Sequence of chain 1.A:
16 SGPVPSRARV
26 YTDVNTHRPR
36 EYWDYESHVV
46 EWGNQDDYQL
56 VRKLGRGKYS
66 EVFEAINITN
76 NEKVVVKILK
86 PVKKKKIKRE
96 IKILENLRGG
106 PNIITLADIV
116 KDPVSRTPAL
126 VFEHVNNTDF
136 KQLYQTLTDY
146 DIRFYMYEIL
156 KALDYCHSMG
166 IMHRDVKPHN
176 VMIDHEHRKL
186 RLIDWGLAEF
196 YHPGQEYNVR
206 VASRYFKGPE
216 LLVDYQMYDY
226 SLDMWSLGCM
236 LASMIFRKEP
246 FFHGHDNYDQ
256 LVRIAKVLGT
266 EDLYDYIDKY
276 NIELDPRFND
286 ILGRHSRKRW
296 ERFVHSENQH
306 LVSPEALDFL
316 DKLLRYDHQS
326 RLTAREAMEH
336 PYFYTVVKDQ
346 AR

Binding-site contacts:
Ligand atom C06 contacts residue MET239 of chain 1.A at 3.7 Å (hydrophobic).
Ligand atom N11 contacts residue PRO173 of chain 1.A at 3.1 Å (h-bond).
Ligand atom BR2 contacts residue VAL130 of chain 1.A at 3.1 Å.
Ligand atom O13 contacts residue PHE135 of chain 1.A at 3.6 Å.
Ligand atom CL1 contacts residue ILE147 of chain 1.A at 3.5 Å.
Ligand atom C16 contacts residue PHE135 of chain 1.A at 3.7 Å (hydrophobic).
Ligand atom C03 contacts residue ILE154 of chain 1.A at 3.5 Å (hydrophobic).
Ligand atom O17 contacts residue ASN132 of chain 1.A at 3.7 Å.
Ligand atom C15 contacts residue PHE135 of chain 1.A at 3.5 Å (hydrophobic).
Ligand atom BR3 contacts residue GLU128 of chain 1.A at 3.4 Å.
Ligand atom CL2 contacts residue LEU142 of chain 1.A at 3.7 Å.
Ligand atom C12 contacts residue PRO173 of chain 1.A at 3.3 Å (hydrophobic).
Ligand atom C16 contacts residue MET177 of chain 1.A at 3.5 Å (hydrophobic).
Ligand atom C12 contacts residue PHE135 of chain 1.A at 3.6 Å (hydrophobic).
Ligand atom C06 contacts residue TYR139 of chain 1.A at 3.7 Å (hydrophobic).
Ligand atom C20 contacts residue MET177 of chain 1.A at 3.7 Å (hydrophobic).
Ligand atom O17 contacts residue PHE135 of chain 1.A at 3.2 Å.
Ligand atom C14 contacts residue PRO173 of chain 1.A at 3.4 Å (hydrophobic).
Ligand atom CL1 contacts residue TYR150 of chain 1.A at 3.5 Å.
Ligand atom N11 contacts residue VAL176 of chain 1.A at 2.8 Å (h-bond).
Ligand atom C20 contacts residue HIS174 of chain 1.A at 3.6 Å.
Ligand atom C19 contacts residue HIS174 of chain 1.A at 3.4 Å.
Ligand atom C12 contacts residue TYR139 of chain 1.A at 3.6 Å (hydrophobic).
Ligand atom C28 contacts residue MET177 of chain 1.A at 3.6 Å (hydrophobic).
Ligand atom C10 contacts residue PHE135 of chain 1.A at 3.6 Å (hydrophobic).
Ligand atom C05 contacts residue MET239 of chain 1.A at 3.7 Å (hydrophobic).
Ligand atom C06 contacts residue ILE178 of chain 1.A at 3.7 Å (hydrophobic).
Ligand atom C09 contacts residue TYR139 of chain 1.A at 3.3 Å (hydrophobic).
Ligand atom C15 contacts residue PRO173 of chain 1.A at 3.5 Å (hydrophobic).
Ligand atom N18 contacts residue MET177 of chain 1.A at 3.3 Å.
Ligand atom C15 contacts residue VAL176 of chain 1.A at 3.5 Å (hydrophobic).
Ligand atom CL1 contacts residue MET151 of chain 1.A at 3.5 Å.
Ligand atom C15 contacts residue MET177 of chain 1.A at 3.7 Å (hydrophobic).
Ligand atom C09 contacts residue PRO173 of chain 1.A at 3.6 Å (hydrophobic).
Ligand atom C10 contacts residue VAL176 of chain 1.A at 3.3 Å (hydrophobic).
Ligand atom C30 contacts residue MET177 of chain 1.A at 3.5 Å (hydrophobic).
Ligand atom C04 contacts residue MET235 of chain 1.A at 3.7 Å (hydrophobic).
Ligand atom N11 contacts residue PHE135 of chain 1.A at 3.3 Å.
Ligand atom N18 contacts residue HIS174 of chain 1.A at 2.8 Å (h-bond).
Ligand atom O13 contacts residue TYR139 of chain 1.A at 2.5 Å (h-bond).

The protein below binds the small molecule below.
Small molecule (SMILES): O=C(CCC(=O)NCCc1ccc(Cl)c(Cl)c1)NCCCCn1cnc2c(Br)c(Br)c(Br)c(Br)c21